Binding-site contacts:
Ligand atom C17 contacts residue GLY278 of chain 1.A at 4.4 Å.
Ligand atom C02 contacts residue ARG279 of chain 1.A at 4.4 Å.
Ligand atom C04 contacts residue ARG279 of chain 1.A at 3.6 Å.
Ligand atom C05 contacts residue ARG279 of chain 1.A at 3.5 Å.
Ligand atom O16 contacts residue ASN277 of chain 1.A at 4.2 Å.
Ligand atom N09 contacts residue ASN277 of chain 1.A at 3.8 Å.
Ligand atom C05 contacts residue ASN277 of chain 1.A at 3.2 Å.
Ligand atom O08 contacts residue ASN277 of chain 1.A at 3.1 Å.
Ligand atom C17 contacts residue ARG279 of chain 1.A at 4.3 Å.
Ligand atom C01 contacts residue ARG279 of chain 1.A at 4.0 Å.
Ligand atom C03 contacts residue ARG279 of chain 1.A at 4.0 Å.
Ligand atom C04 contacts residue ASN277 of chain 1.A at 4.0 Å.
Ligand atom C06 contacts residue ASN277 of chain 1.A at 4.1 Å.
Ligand atom O16 contacts residue GLY278 of chain 1.A at 3.7 Å.
Ligand atom O16 contacts residue ARG279 of chain 1.A at 3.5 Å (salt-bridge).
Ligand atom C06 contacts residue ARG279 of chain 1.A at 3.7 Å.
Ligand atom C07 contacts residue ASN277 of chain 1.A at 3.4 Å.
Ligand atom C15 contacts residue ASN277 of chain 1.A at 3.7 Å.
Ligand atom C10 contacts residue ASN277 of chain 1.A at 4.2 Å.
Ligand atom C07 contacts residue ARG279 of chain 1.A at 4.0 Å.
Ligand atom O08 contacts residue ARG279 of chain 1.A at 3.1 Å (salt-bridge).

This small molecule binds to this protein.
Small molecule (SMILES): O=C(c1ccc2c(c1)OCO2)N1CCCCCC1

Sequence of chain 1.A:
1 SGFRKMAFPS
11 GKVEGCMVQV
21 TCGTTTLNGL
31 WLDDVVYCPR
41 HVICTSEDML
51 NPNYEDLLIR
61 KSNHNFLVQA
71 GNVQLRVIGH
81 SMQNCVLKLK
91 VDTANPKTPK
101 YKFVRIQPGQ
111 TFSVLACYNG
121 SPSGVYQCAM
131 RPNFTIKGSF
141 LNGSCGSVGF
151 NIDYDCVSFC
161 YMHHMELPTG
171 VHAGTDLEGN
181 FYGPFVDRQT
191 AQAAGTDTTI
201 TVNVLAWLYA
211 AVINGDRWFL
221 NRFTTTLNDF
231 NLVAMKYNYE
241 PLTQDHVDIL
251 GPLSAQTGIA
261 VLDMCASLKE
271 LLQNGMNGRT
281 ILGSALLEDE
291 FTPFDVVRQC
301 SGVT